This protein binds this small molecule.
Small molecule (SMILES): CC(=O)O[C@H]1C(=O)[C@@]2(C)[C@H]([C@H](OC(=O)c3ccccc3)[C@]3(O)C[C@H](OC(=O)[C@H](O)[C@@H](NC(=O)c4ccccc4)c4ccccc4)C(C)=C1C3(C)C)[C@]1(OC(C)=O)CO[C@@H]1C[C@@H]2O

Binding-site contacts:
Ligand atom O06 contacts residue LEU215 of chain 4.B at 3.9 Å.
Ligand atom C41 contacts residue PRO358 of chain 4.B at 4.0 Å (hydrophobic).
Ligand atom C40 contacts residue PRO358 of chain 4.B at 4.0 Å (hydrophobic).
Ligand atom O13 contacts residue PRO358 of chain 4.B at 3.8 Å.
Ligand atom C30 contacts residue HIS227 of chain 4.B at 2.8 Å.
Ligand atom O08 contacts residue ARG276 of chain 4.B at 3.5 Å.
Ligand atom O12 contacts residue ARG359 of chain 4.B at 3.2 Å.
Ligand atom C32 contacts residue VAL23 of chain 4.B at 3.9 Å (hydrophobic).
Ligand atom C40 contacts residue SER234 of chain 4.B at 3.1 Å.
Ligand atom O06 contacts residue PRO272 of chain 4.B at 4.0 Å.
Ligand atom C42 contacts residue VAL23 of chain 4.B at 3.8 Å (hydrophobic).
Ligand atom C27 contacts residue GLY360 of chain 4.B at 4.0 Å.
Ligand atom C28 contacts residue ARG359 of chain 4.B at 3.6 Å.
Ligand atom C27 contacts residue ARG359 of chain 4.B at 3.8 Å.
Ligand atom C07 contacts residue HIS227 of chain 4.B at 3.1 Å.
Ligand atom O13 contacts residue ARG359 of chain 4.B at 2.5 Å.
Ligand atom C06 contacts residue HIS227 of chain 4.B at 3.7 Å.
Ligand atom C39 contacts residue ALA231 of chain 4.B at 3.6 Å (hydrophobic).
Ligand atom C41 contacts residue SER234 of chain 4.B at 3.6 Å.
Ligand atom C32 contacts residue ASP26 of chain 4.B at 3.4 Å.
Ligand atom C31 contacts residue HIS227 of chain 4.B at 3.4 Å.
Ligand atom C08 contacts residue HIS227 of chain 4.B at 3.0 Å.
Ligand atom C07 contacts residue ASP224 of chain 4.B at 3.3 Å.
Ligand atom C34 contacts residue ASP26 of chain 4.B at 3.5 Å.
Ligand atom C06 contacts residue ASP224 of chain 4.B at 3.8 Å.
Ligand atom C19 contacts residue ARG276 of chain 4.B at 3.7 Å.
Ligand atom C44 contacts residue GLY360 of chain 4.B at 3.9 Å.
Ligand atom O12 contacts residue GLY360 of chain 4.B at 3.7 Å.
Ligand atom C33 contacts residue ASP26 of chain 4.B at 2.5 Å.
Ligand atom C09 contacts residue HIS227 of chain 4.B at 3.5 Å.
Ligand atom C13 contacts residue HIS227 of chain 4.B at 3.3 Å.
Ligand atom C40 contacts residue ARG318 of chain 4.B at 3.7 Å.
Ligand atom O07 contacts residue GLN279 of chain 4.B at 3.6 Å.
Ligand atom O14 contacts residue HIS227 of chain 4.B at 1.8 Å (h-bond).
Ligand atom O06 contacts residue THR274 of chain 4.B at 3.7 Å.
Ligand atom C34 contacts residue GLU22 of chain 4.B at 4.0 Å.
Ligand atom C41 contacts residue VAL23 of chain 4.B at 3.5 Å (hydrophobic).
Ligand atom O13 contacts residue GLY360 of chain 4.B at 3.7 Å.
Ligand atom N01 contacts residue HIS227 of chain 4.B at 4.0 Å.
Ligand atom C36 contacts residue HIS227 of chain 4.B at 3.4 Å.

Sequence of chain 4.B:
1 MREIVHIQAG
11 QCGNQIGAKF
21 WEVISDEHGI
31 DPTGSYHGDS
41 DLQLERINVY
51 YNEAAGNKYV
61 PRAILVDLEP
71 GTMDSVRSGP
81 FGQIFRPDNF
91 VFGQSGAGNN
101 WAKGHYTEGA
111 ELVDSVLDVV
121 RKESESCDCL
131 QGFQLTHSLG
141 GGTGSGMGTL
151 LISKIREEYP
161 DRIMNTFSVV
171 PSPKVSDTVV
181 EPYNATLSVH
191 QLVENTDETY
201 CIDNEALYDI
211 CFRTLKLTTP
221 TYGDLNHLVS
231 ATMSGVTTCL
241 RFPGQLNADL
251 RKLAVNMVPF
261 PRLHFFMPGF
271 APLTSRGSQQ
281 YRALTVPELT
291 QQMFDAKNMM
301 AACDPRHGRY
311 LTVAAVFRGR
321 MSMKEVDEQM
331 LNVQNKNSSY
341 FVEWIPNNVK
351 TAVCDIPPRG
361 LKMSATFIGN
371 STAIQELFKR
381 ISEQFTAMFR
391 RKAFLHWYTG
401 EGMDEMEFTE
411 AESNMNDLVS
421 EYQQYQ